Binding-site contacts:
Ligand atom C23 contacts residue LEU506 of chain 1.L at 3.3 Å (hydrophobic).
Ligand atom C29 contacts residue LEU506 of chain 1.L at 2.7 Å (hydrophobic).
Ligand atom C22 contacts residue GLY503 of chain 1.L at 3.9 Å.
Ligand atom C06 contacts residue LEU506 of chain 1.L at 4.2 Å (hydrophobic).
Ligand atom N16 contacts residue ILE636 of chain 1.L at 4.0 Å.
Ligand atom C08 contacts residue THR668 of chain 1.L at 3.9 Å.
Ligand atom C25 contacts residue LEU506 of chain 1.L at 3.8 Å (hydrophobic).
Ligand atom C02 contacts residue THR668 of chain 1.L at 4.0 Å.
Ligand atom C04 contacts residue GLY501 of chain 1.L at 3.8 Å.
Ligand atom C25 contacts residue ASP458 of chain 1.L at 3.9 Å.
Ligand atom C09 contacts residue THR668 of chain 1.L at 3.7 Å.
Ligand atom N31 contacts residue ALA665 of chain 1.L at 3.0 Å (h-bond).
Ligand atom C05 contacts residue GLY503 of chain 1.L at 3.4 Å.
Ligand atom O26 contacts residue VAL454 of chain 1.L at 3.5 Å.
Ligand atom N14 contacts residue LEU506 of chain 1.L at 3.4 Å.
Ligand atom C21 contacts residue CYS502 of chain 1.L at 3.6 Å (hydrophobic).
Ligand atom C27 contacts residue ASP458 of chain 1.L at 3.6 Å.
Ligand atom N31 contacts residue GLY501 of chain 1.L at 3.5 Å (h-bond).
Ligand atom C25 contacts residue VAL454 of chain 1.L at 4.0 Å (hydrophobic).
Ligand atom O01 contacts residue THR668 of chain 1.L at 3.9 Å.
Ligand atom N30 contacts residue LEU506 of chain 1.L at 2.8 Å.
Ligand atom C28 contacts residue LEU506 of chain 1.L at 3.4 Å (hydrophobic).
Ligand atom C19 contacts residue ILE636 of chain 1.L at 4.1 Å (hydrophobic).
Ligand atom C04 contacts residue GLY503 of chain 1.L at 3.9 Å.
Ligand atom C04 contacts residue GLY664 of chain 1.L at 4.0 Å.
Ligand atom C22 contacts residue LEU506 of chain 1.L at 4.0 Å (hydrophobic).
Ligand atom O26 contacts residue ASP458 of chain 1.L at 3.0 Å (salt-bridge).
Ligand atom C24 contacts residue LEU506 of chain 1.L at 3.0 Å (hydrophobic).
Ligand atom C02 contacts residue GLY664 of chain 1.L at 4.0 Å.
Ligand atom C17 contacts residue ILE459 of chain 1.L at 3.3 Å (hydrophobic).
Ligand atom C25 contacts residue ILE459 of chain 1.L at 4.1 Å (hydrophobic).
Ligand atom N31 contacts residue GLY664 of chain 1.L at 3.5 Å.
Ligand atom N12 contacts residue LEU506 of chain 1.L at 4.1 Å.
Ligand atom C03 contacts residue THR668 of chain 1.L at 4.1 Å.
Ligand atom C02 contacts residue ALA665 of chain 1.L at 3.9 Å (hydrophobic).
Ligand atom C15 contacts residue LEU506 of chain 1.L at 3.3 Å (hydrophobic).
Ligand atom C27 contacts residue VAL454 of chain 1.L at 2.9 Å (hydrophobic).
Ligand atom C18 contacts residue ILE459 of chain 1.L at 4.0 Å (hydrophobic).
Ligand atom C13 contacts residue LEU506 of chain 1.L at 3.2 Å (hydrophobic).
Ligand atom C28 contacts residue VAL454 of chain 1.L at 3.9 Å (hydrophobic).

Sequence of chain 1.L:
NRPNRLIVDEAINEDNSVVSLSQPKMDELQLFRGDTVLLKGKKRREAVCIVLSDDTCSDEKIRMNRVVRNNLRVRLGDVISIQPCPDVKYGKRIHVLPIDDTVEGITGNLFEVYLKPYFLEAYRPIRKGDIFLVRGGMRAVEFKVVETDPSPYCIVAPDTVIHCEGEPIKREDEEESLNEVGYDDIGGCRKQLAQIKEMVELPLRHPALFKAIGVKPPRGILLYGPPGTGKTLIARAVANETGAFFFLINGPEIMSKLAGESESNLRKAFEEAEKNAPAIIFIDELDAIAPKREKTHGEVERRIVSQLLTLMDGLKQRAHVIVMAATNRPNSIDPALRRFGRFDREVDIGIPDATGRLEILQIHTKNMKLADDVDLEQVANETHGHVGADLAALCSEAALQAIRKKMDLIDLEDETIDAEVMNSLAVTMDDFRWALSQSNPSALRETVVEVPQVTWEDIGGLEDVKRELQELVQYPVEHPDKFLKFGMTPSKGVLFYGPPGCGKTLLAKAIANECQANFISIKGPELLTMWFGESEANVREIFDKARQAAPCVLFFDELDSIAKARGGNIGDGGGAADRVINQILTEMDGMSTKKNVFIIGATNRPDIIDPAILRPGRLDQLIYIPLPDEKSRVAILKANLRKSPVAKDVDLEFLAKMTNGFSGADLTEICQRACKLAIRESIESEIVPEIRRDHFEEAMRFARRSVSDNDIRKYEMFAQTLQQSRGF

A small-molecule ligand and the protein it binds are described below.
Small molecule (SMILES): Cc1cc2c(C(N)=O)cccc2n1-c1nc2c(c(NCc3ccccc3)n1)COCC2